Sequence of chain 1.A:
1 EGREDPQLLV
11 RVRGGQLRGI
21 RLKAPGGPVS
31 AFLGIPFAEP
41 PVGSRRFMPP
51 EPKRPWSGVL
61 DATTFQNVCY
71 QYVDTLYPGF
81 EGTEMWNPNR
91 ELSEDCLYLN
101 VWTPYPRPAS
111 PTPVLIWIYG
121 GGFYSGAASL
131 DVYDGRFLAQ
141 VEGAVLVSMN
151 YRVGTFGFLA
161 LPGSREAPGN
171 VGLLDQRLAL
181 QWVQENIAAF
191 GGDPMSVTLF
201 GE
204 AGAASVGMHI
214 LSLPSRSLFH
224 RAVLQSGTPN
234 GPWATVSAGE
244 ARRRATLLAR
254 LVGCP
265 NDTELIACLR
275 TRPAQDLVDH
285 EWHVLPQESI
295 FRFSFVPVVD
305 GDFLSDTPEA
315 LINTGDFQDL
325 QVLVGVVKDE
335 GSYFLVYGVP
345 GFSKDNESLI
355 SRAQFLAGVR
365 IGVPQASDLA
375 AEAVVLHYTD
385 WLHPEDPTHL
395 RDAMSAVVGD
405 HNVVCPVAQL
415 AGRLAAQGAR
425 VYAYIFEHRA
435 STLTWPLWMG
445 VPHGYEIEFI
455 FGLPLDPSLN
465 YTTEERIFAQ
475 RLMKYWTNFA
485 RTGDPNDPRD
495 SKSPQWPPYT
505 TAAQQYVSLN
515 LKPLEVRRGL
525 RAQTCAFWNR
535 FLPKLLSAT

Binding-site contacts:
Ligand atom C3 contacts residue GLY345 of chain 1.A at 3.8 Å.
Ligand atom C1 contacts residue GLY345 of chain 1.A at 4.1 Å.
Ligand atom C2 contacts residue ASN350 of chain 1.A at 2.5 Å.
Ligand atom C8 contacts residue ASN350 of chain 1.A at 4.0 Å.
Ligand atom C3 contacts residue ASN350 of chain 1.A at 3.8 Å.
Ligand atom C2 contacts residue GLY345 of chain 1.A at 4.1 Å.
Ligand atom C8 contacts residue SER352 of chain 1.A at 4.4 Å.
Ligand atom C7 contacts residue ASN350 of chain 1.A at 3.2 Å.
Ligand atom N2 contacts residue ASN350 of chain 1.A at 2.9 Å (h-bond).
Ligand atom C8 contacts residue LEU353 of chain 1.A at 3.5 Å (hydrophobic).
Ligand atom C5 contacts residue ASN350 of chain 1.A at 3.8 Å.
Ligand atom C1 contacts residue SER347 of chain 1.A at 4.1 Å.
Ligand atom C5 contacts residue SER347 of chain 1.A at 4.2 Å.
Ligand atom O3 contacts residue GLY345 of chain 1.A at 4.2 Å.
Ligand atom O7 contacts residue ASN350 of chain 1.A at 3.1 Å (h-bond).
Ligand atom O4 contacts residue GLY345 of chain 1.A at 4.3 Å.
Ligand atom O5 contacts residue SER347 of chain 1.A at 3.8 Å.
Ligand atom C4 contacts residue ASN350 of chain 1.A at 4.3 Å.
Ligand atom O5 contacts residue ASN350 of chain 1.A at 2.5 Å (h-bond).
Ligand atom N2 contacts residue GLY345 of chain 1.A at 3.8 Å.
Ligand atom C1 contacts residue ASN350 of chain 1.A at 1.5 Å.

This small molecule binds to this protein.
Small molecule (SMILES): CC(=O)N[C@@H]1[C@@H](O)[C@H](O)[C@@H](CO)O[C@H]1O